Binding-site contacts:
Ligand atom C5 contacts residue ASN5 of chain 1.B at 3.6 Å.
Ligand atom O5 contacts residue THR12 of chain 1.B at 4.1 Å.
Ligand atom O7 contacts residue ASN5 of chain 1.B at 3.8 Å.
Ligand atom O5 contacts residue THR7 of chain 1.B at 4.4 Å.
Ligand atom C8 contacts residue TYR15 of chain 1.B at 3.4 Å (hydrophobic).
Ligand atom C2 contacts residue ASN5 of chain 1.B at 2.5 Å.
Ligand atom C5 contacts residue THR12 of chain 1.B at 4.2 Å.
Ligand atom C4 contacts residue ASN5 of chain 1.B at 4.2 Å.
Ligand atom O7 contacts residue TYR15 of chain 1.B at 3.9 Å.
Ligand atom C7 contacts residue TYR15 of chain 1.B at 3.8 Å (hydrophobic).
Ligand atom O5 contacts residue ASN5 of chain 1.B at 2.3 Å (h-bond).
Ligand atom C1 contacts residue ASN5 of chain 1.B at 1.4 Å.
Ligand atom N2 contacts residue ASN5 of chain 1.B at 3.0 Å (h-bond).
Ligand atom C7 contacts residue ASN5 of chain 1.B at 3.6 Å.
Ligand atom C2 contacts residue THR12 of chain 1.B at 4.5 Å.
Ligand atom O6 contacts residue ASN5 of chain 1.B at 4.4 Å.
Ligand atom C3 contacts residue ASN5 of chain 1.B at 3.8 Å.
Ligand atom C1 contacts residue THR12 of chain 1.B at 3.5 Å.
Ligand atom O6 contacts residue THR7 of chain 1.B at 4.2 Å.

Sequence of chain 1.B:
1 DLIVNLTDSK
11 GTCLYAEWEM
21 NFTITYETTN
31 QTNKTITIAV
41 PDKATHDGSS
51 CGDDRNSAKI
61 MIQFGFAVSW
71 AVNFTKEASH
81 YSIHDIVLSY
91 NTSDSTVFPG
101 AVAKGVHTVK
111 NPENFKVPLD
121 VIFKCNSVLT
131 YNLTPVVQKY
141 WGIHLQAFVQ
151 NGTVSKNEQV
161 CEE

The protein below binds the small molecule below.
Small molecule (SMILES): CC(=O)N[C@@H]1[C@@H](O)[C@H](O)[C@@H](CO)O[C@H]1O